Sequence of chain 1.G:
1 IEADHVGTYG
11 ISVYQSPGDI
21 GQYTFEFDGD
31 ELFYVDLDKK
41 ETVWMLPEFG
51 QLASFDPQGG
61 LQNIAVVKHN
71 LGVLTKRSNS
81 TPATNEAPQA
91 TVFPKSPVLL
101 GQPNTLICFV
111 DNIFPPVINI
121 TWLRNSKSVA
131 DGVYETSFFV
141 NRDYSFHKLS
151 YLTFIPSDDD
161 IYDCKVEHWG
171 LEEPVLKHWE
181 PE

This small molecule binds to this protein.
Small molecule (SMILES): CC(=O)N[C@@H]1[C@@H](O)[C@H](O)[C@@H](CO)O[C@H]1O

Binding-site contacts:
Ligand atom C4 contacts residue GLU167 of chain 1.G at 4.5 Å.
Ligand atom O7 contacts residue ASN119 of chain 1.G at 3.4 Å (h-bond).
Ligand atom O7 contacts residue GLU167 of chain 1.G at 2.8 Å.
Ligand atom C2 contacts residue ASN119 of chain 1.G at 2.5 Å.
Ligand atom O7 contacts residue HIS168 of chain 1.G at 3.6 Å.
Ligand atom C1 contacts residue GLU167 of chain 1.G at 4.0 Å.
Ligand atom C7 contacts residue GLU167 of chain 1.G at 3.0 Å.
Ligand atom C7 contacts residue ASN119 of chain 1.G at 3.5 Å.
Ligand atom C1 contacts residue ASN119 of chain 1.G at 1.4 Å.
Ligand atom C4 contacts residue ASN119 of chain 1.G at 4.0 Å.
Ligand atom C3 contacts residue ASN119 of chain 1.G at 3.8 Å.
Ligand atom C5 contacts residue ASN119 of chain 1.G at 3.7 Å.
Ligand atom C6 contacts residue ASN119 of chain 1.G at 4.4 Å.
Ligand atom N2 contacts residue ASN119 of chain 1.G at 3.0 Å (h-bond).
Ligand atom C8 contacts residue GLU167 of chain 1.G at 2.8 Å.
Ligand atom O3 contacts residue GLU167 of chain 1.G at 2.7 Å (salt-bridge).
Ligand atom O5 contacts residue ASN119 of chain 1.G at 2.4 Å (h-bond).
Ligand atom C2 contacts residue GLU167 of chain 1.G at 2.8 Å.
Ligand atom C3 contacts residue GLU167 of chain 1.G at 3.3 Å.
Ligand atom N2 contacts residue GLU167 of chain 1.G at 3.2 Å (salt-bridge).